Sequence of chain 1.A:
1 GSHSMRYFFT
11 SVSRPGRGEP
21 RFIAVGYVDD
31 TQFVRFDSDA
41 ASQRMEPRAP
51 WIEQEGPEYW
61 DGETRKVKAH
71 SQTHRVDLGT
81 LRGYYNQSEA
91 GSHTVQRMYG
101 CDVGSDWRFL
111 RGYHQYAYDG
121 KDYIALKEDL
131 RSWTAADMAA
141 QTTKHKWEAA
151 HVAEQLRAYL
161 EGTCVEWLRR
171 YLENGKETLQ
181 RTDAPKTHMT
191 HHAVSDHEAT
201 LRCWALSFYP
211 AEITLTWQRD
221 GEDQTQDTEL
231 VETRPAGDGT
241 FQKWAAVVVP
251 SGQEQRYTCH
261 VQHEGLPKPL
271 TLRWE

Binding-site contacts:
Ligand atom O contacts residue THR143 of chain 1.A at 2.8 Å (h-bond).
Ligand atom CD1 contacts residue MET45 of chain 1.A at 3.5 Å (hydrophobic).
Ligand atom CD2 contacts residue HIS70 of chain 1.A at 3.2 Å.
Ligand atom CG1 contacts residue GLU63 of chain 1.A at 3.2 Å.
Ligand atom CG contacts residue GLU63 of chain 1.A at 3.3 Å.
Ligand atom N contacts residue GLU63 of chain 1.A at 2.9 Å (salt-bridge).
Ligand atom O contacts residue HIS70 of chain 1.A at 2.9 Å (h-bond).
Ligand atom CE1 contacts residue TYR99 of chain 1.A at 3.4 Å (hydrophobic).
Ligand atom CG2 contacts residue TRP167 of chain 1.A at 3.3 Å (hydrophobic).
Ligand atom N contacts residue TYR99 of chain 1.A at 2.9 Å (h-bond).
Ligand atom CG1 contacts residue LYS66 of chain 1.A at 3.5 Å.
Ligand atom CB contacts residue GLU63 of chain 1.A at 3.4 Å.
Ligand atom CA contacts residue TYR7 of chain 1.A at 3.3 Å (hydrophobic).
Ligand atom CB contacts residue TYR99 of chain 1.A at 3.4 Å (hydrophobic).
Ligand atom N contacts residue TYR7 of chain 1.A at 2.9 Å (h-bond).
Ligand atom NE2 contacts residue TYR99 of chain 1.A at 3.5 Å.
Ligand atom CD2 contacts residue PHE9 of chain 1.A at 3.4 Å (hydrophobic).
Ligand atom CD2 contacts residue TYR99 of chain 1.A at 3.5 Å (hydrophobic).
Ligand atom N contacts residue MET5 of chain 1.A at 3.6 Å.
Ligand atom O contacts residue TYR84 of chain 1.A at 3.3 Å (h-bond).
Ligand atom N contacts residue TYR171 of chain 1.A at 2.7 Å (h-bond).
Ligand atom O contacts residue LYS66 of chain 1.A at 2.9 Å (salt-bridge).
Ligand atom O contacts residue THR73 of chain 1.A at 3.5 Å (h-bond).
Ligand atom CD1 contacts residue TRP167 of chain 1.A at 3.4 Å (hydrophobic).
Ligand atom C contacts residue TYR7 of chain 1.A at 3.4 Å (hydrophobic).
Ligand atom CD1 contacts residue TYR159 of chain 1.A at 3.4 Å (hydrophobic).
Ligand atom N contacts residue TYR7 of chain 1.A at 3.6 Å (h-bond).
Ligand atom OD1 contacts residue ARG65 of chain 1.A at 3.1 Å (salt-bridge).
Ligand atom CG1 contacts residue VAL152 of chain 1.A at 3.4 Å (hydrophobic).
Ligand atom O contacts residue TRP147 of chain 1.A at 2.5 Å (h-bond).
Ligand atom C contacts residue TRP147 of chain 1.A at 3.5 Å (hydrophobic).
Ligand atom N contacts residue ASP77 of chain 1.A at 2.9 Å (salt-bridge).
Ligand atom ND1 contacts residue ARG97 of chain 1.A at 3.4 Å (salt-bridge).
Ligand atom CA contacts residue TYR171 of chain 1.A at 3.4 Å (hydrophobic).
Ligand atom O contacts residue TYR159 of chain 1.A at 2.6 Å (h-bond).
Ligand atom CG2 contacts residue THR163 of chain 1.A at 3.6 Å.
Ligand atom CD2 contacts residue TYR7 of chain 1.A at 3.4 Å (hydrophobic).
Ligand atom OXT contacts residue LYS146 of chain 1.A at 2.9 Å (salt-bridge).
Ligand atom NE2 contacts residue HIS70 of chain 1.A at 3.2 Å.
Ligand atom OD1 contacts residue LYS66 of chain 1.A at 3.4 Å.

A protein and the small-molecule ligand that binds it are described below.
Small molecule (SMILES): CC[C@H](C)[C@H](N)C(=O)N[C@@H](CC(C)C)C(=O)N[C@@H](CC(C)C)C(=O)N[C@@H](CC(N)=O)C(=O)N[C@@H](CCCCN)C(=O)N[C@@H](Cc1cnc[nH]1)C(=O)N[C@H](C(=O)N[C@@H](CC(=O)O)C(=O)N[C@@H](C)C(=O)O)[C@@H](C)CC